Sequence of chain 1.C:
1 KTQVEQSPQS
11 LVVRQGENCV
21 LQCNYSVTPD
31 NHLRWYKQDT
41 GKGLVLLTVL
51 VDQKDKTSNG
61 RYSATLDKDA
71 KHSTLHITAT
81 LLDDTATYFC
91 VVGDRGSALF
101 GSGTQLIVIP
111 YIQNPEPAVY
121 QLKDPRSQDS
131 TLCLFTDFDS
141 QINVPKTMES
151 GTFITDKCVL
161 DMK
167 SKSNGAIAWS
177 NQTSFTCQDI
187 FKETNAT

Binding-site contacts:
Ligand atom C6 contacts residue ASN24 of chain 1.C at 4.0 Å.
Ligand atom C6 contacts residue ALA70 of chain 1.C at 3.4 Å (hydrophobic).
Ligand atom O7 contacts residue ASN24 of chain 1.C at 3.3 Å (h-bond).
Ligand atom C8 contacts residue THR2 of chain 1.C at 4.1 Å.
Ligand atom C8 contacts residue TYR25 of chain 1.C at 3.9 Å (hydrophobic).
Ligand atom C8 contacts residue SER26 of chain 1.C at 4.0 Å.
Ligand atom C4 contacts residue ASN24 of chain 1.C at 4.1 Å.
Ligand atom O7 contacts residue SER26 of chain 1.C at 3.5 Å (h-bond).
Ligand atom O7 contacts residue TYR25 of chain 1.C at 3.1 Å.
Ligand atom C6 contacts residue HIS72 of chain 1.C at 4.0 Å.
Ligand atom C1 contacts residue ASN24 of chain 1.C at 1.4 Å.
Ligand atom O5 contacts residue ASN24 of chain 1.C at 2.4 Å (h-bond).
Ligand atom C7 contacts residue GLU5 of chain 1.C at 3.5 Å.
Ligand atom C5 contacts residue ASN24 of chain 1.C at 3.6 Å.
Ligand atom C3 contacts residue ASN24 of chain 1.C at 3.7 Å.
Ligand atom O3 contacts residue GLU5 of chain 1.C at 4.1 Å.
Ligand atom C1 contacts residue GLU5 of chain 1.C at 4.2 Å.
Ligand atom C4 contacts residue ALA70 of chain 1.C at 4.3 Å (hydrophobic).
Ligand atom C8 contacts residue GLU5 of chain 1.C at 3.4 Å.
Ligand atom C7 contacts residue ASN24 of chain 1.C at 3.2 Å.
Ligand atom C7 contacts residue SER26 of chain 1.C at 4.2 Å.
Ligand atom N2 contacts residue ASN24 of chain 1.C at 2.9 Å (h-bond).
Ligand atom C5 contacts residue ALA70 of chain 1.C at 4.4 Å (hydrophobic).
Ligand atom C7 contacts residue TYR25 of chain 1.C at 3.9 Å (hydrophobic).
Ligand atom C2 contacts residue ASN24 of chain 1.C at 2.4 Å.
Ligand atom O4 contacts residue ALA70 of chain 1.C at 4.0 Å.
Ligand atom C8 contacts residue GLN3 of chain 1.C at 3.7 Å.
Ligand atom N2 contacts residue GLU5 of chain 1.C at 2.8 Å (salt-bridge).
Ligand atom C8 contacts residue VAL4 of chain 1.C at 4.1 Å (hydrophobic).
Ligand atom C2 contacts residue GLU5 of chain 1.C at 3.7 Å.
Ligand atom C5 contacts residue ASN24 of chain 1.C at 4.2 Å.
Ligand atom C8 contacts residue ASN24 of chain 1.C at 3.9 Å.
Ligand atom C3 contacts residue GLU5 of chain 1.C at 3.8 Å.

The small molecule below binds the protein below.
Small molecule (SMILES): CC(=O)N[C@H]1[C@H](O[C@H]2[C@H](O)[C@@H](NC(C)=O)CO[C@@H]2CO[C@@H]2O[C@@H](C)[C@@H](O)[C@@H](O)[C@@H]2O)O[C@H](CO)[C@@H](O[C@@H]2O[C@H](CO)[C@@H](O)[C@H](O)[C@@H]2O)[C@@H]1O